Sequence of chain 1.A:
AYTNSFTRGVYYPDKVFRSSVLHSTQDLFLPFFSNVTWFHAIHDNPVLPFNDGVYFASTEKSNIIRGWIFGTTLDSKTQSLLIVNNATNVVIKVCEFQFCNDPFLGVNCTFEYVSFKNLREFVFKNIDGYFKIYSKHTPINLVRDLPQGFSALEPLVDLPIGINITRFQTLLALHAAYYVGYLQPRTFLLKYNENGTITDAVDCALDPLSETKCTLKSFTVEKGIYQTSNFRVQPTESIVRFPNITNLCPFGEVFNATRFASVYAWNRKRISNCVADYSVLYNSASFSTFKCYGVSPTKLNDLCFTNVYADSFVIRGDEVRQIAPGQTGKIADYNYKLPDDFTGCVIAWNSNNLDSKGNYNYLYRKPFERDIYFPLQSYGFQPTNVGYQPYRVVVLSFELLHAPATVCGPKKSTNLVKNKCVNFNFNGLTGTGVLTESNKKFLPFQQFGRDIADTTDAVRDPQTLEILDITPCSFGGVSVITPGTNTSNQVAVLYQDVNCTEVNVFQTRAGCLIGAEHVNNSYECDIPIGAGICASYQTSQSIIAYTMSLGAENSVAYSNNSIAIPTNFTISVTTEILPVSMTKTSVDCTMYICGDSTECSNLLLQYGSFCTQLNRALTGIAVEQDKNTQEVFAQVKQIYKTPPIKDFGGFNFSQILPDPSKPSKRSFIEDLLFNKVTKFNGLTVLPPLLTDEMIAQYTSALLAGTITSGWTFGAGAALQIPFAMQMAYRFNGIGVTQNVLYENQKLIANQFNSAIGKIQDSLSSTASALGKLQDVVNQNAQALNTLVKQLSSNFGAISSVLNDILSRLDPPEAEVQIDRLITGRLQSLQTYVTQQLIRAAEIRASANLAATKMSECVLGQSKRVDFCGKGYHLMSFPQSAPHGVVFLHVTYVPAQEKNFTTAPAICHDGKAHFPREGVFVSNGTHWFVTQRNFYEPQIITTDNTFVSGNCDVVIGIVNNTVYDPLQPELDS

Sequence of chain 1.B:
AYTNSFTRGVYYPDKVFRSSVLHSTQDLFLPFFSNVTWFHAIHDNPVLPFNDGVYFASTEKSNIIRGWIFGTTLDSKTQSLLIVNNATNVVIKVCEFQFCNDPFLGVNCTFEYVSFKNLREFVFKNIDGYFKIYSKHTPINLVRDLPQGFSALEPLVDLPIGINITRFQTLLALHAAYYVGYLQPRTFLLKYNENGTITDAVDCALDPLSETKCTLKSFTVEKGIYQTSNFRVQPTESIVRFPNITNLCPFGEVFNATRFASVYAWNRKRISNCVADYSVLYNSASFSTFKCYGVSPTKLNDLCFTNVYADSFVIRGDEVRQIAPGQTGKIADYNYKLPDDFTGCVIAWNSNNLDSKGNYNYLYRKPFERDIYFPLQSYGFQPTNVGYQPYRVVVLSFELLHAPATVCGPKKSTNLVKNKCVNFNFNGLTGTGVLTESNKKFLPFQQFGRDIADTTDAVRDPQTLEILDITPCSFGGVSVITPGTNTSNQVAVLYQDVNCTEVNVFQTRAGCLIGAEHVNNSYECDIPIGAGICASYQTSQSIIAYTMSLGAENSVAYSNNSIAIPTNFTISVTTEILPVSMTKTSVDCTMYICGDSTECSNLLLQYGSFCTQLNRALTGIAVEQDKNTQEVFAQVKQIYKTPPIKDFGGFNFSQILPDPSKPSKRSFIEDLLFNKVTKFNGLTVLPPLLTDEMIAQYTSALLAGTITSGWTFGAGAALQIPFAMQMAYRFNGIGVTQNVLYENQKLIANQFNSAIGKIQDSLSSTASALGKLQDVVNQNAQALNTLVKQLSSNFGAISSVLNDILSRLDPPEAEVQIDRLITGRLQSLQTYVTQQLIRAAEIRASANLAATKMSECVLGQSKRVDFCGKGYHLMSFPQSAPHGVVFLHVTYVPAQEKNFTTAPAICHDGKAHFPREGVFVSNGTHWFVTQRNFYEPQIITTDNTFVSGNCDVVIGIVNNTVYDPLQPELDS

This protein binds this small molecule.
Small molecule (SMILES): CC(=O)N[C@@H]1[C@@H](O)[C@H](O)[C@@H](CO)O[C@H]1O

Binding-site contacts:
Ligand atom O7 contacts residue ASN280 of chain 1.B at 4.2 Å.
Ligand atom C3 contacts residue ASN282 of chain 1.B at 3.8 Å.
Ligand atom C7 contacts residue ASN282 of chain 1.B at 3.4 Å.
Ligand atom O5 contacts residue ASN282 of chain 1.B at 2.4 Å (h-bond).
Ligand atom N2 contacts residue ASN282 of chain 1.B at 2.9 Å (h-bond).
Ligand atom C4 contacts residue ASN282 of chain 1.B at 4.2 Å.
Ligand atom C8 contacts residue ASN282 of chain 1.B at 4.0 Å.
Ligand atom C5 contacts residue ASN282 of chain 1.B at 3.7 Å.
Ligand atom C1 contacts residue ASN282 of chain 1.B at 1.4 Å.
Ligand atom C2 contacts residue ASN282 of chain 1.B at 2.5 Å.
Ligand atom O7 contacts residue ASN282 of chain 1.B at 3.5 Å (h-bond).
Ligand atom O5 contacts residue LYS558 of chain 1.A at 4.4 Å.
Ligand atom C8 contacts residue GLU281 of chain 1.B at 4.2 Å.